This small molecule binds to this protein.
Small molecule (SMILES): Nc1nc(=O)c2ncn([C@@H]3O[C@H](CO)[C@@H](O[P](=O)(O)OC[C@H]4O[C@@H](n5cnc6c(=O)nc(N)[nH]c65)[C@H](O)[C@@H]4O[P](=O)(O)OC[C@H]4O[C@@H](n5cnc6c(=O)nc(N)[nH]c65)[C@H](O)[C@@H]4O[P](=O)(O)OC[C@H]4O[C@@H](n5ccc(=O)[nH]c5=O)[C@H](O)[C@@H]4O)[C@H]3O)c2[nH]1

Binding-site contacts:
Ligand atom C4 contacts residue A12 of chain 1.W at 3.6 Å.
Ligand atom N1 contacts residue C10 of chain 1.W at 2.5 Å (h-bond).
Ligand atom C2 contacts residue C10 of chain 1.W at 3.6 Å.
Ligand atom N1 contacts residue A12 of chain 1.W at 3.2 Å.
Ligand atom N1 contacts residue C11 of chain 1.W at 2.7 Å (h-bond).
Ligand atom C6 contacts residue C10 of chain 1.W at 2.9 Å.
Ligand atom N1 contacts residue C9 of chain 1.W at 3.3 Å (h-bond).
Ligand atom N3 contacts residue A12 of chain 1.W at 3.2 Å (h-bond).
Ligand atom C2 contacts residue A12 of chain 1.W at 3.2 Å.
Ligand atom C6 contacts residue C9 of chain 1.W at 3.8 Å.
Ligand atom C5 contacts residue C11 of chain 1.W at 4.1 Å.
Ligand atom C2 contacts residue C11 of chain 1.W at 3.0 Å.
Ligand atom N2 contacts residue A12 of chain 1.W at 3.0 Å.
Ligand atom N2 contacts residue C9 of chain 1.W at 3.6 Å.
Ligand atom C6 contacts residue A12 of chain 1.W at 3.4 Å.
Ligand atom C5 contacts residue A12 of chain 1.W at 3.9 Å.
Ligand atom O6 contacts residue C10 of chain 1.W at 2.6 Å (h-bond).
Ligand atom O2 contacts residue C9 of chain 1.W at 3.1 Å (h-bond).
Ligand atom C2 contacts residue C9 of chain 1.W at 4.2 Å.
Ligand atom C2 contacts residue C9 of chain 1.W at 3.7 Å.
Ligand atom N3 contacts residue C11 of chain 1.W at 3.2 Å (h-bond).
Ligand atom C4 contacts residue C11 of chain 1.W at 3.9 Å.
Ligand atom O6 contacts residue C11 of chain 1.W at 2.9 Å (h-bond).
Ligand atom N2 contacts residue C10 of chain 1.W at 3.3 Å.
Ligand atom O6 contacts residue A12 of chain 1.W at 3.5 Å (h-bond).
Ligand atom N9 contacts residue A12 of chain 1.W at 4.2 Å.
Ligand atom O6 contacts residue C9 of chain 1.W at 3.3 Å (h-bond).
Ligand atom N2 contacts residue C11 of chain 1.W at 2.5 Å (h-bond).
Ligand atom C5 contacts residue C10 of chain 1.W at 4.3 Å.
Ligand atom C4 contacts residue C9 of chain 1.W at 3.9 Å.
Ligand atom O4 contacts residue C9 of chain 1.W at 3.4 Å (h-bond).
Ligand atom N3 contacts residue C9 of chain 1.W at 3.1 Å (h-bond).
Ligand atom C6 contacts residue C11 of chain 1.W at 3.5 Å.